Binding-site contacts:
Ligand atom C27 contacts residue PHE146 of chain 1.A at 3.5 Å (hydrophobic).
Ligand atom C6 contacts residue ARG99 of chain 1.A at 3.7 Å.
Ligand atom C35 contacts residue LEU22 of chain 1.A at 3.6 Å (hydrophobic).
Ligand atom C12 contacts residue ALA43 of chain 1.A at 3.7 Å (hydrophobic).
Ligand atom C4 contacts residue LEU22 of chain 1.A at 3.7 Å (hydrophobic).
Ligand atom C31 contacts residue ARG99 of chain 1.A at 3.6 Å.
Ligand atom O32 contacts residue ARG20 of chain 1.A at 3.8 Å.
Ligand atom O32 contacts residue ARG99 of chain 1.A at 3.6 Å (salt-bridge).
Ligand atom N33 contacts residue LEU22 of chain 1.A at 3.1 Å (h-bond).
Ligand atom N11 contacts residue LEU95 of chain 1.A at 3.6 Å.
Ligand atom C35 contacts residue ARG99 of chain 1.A at 3.5 Å.
Ligand atom C10 contacts residue CYS96 of chain 1.A at 3.6 Å (hydrophobic).
Ligand atom C15 contacts residue VAL77 of chain 1.A at 3.6 Å (hydrophobic).
Ligand atom C6 contacts residue LEU22 of chain 1.A at 3.7 Å (hydrophobic).
Ligand atom N34 contacts residue LEU22 of chain 1.A at 3.6 Å.
Ligand atom C40 contacts residue ARG20 of chain 1.A at 3.6 Å.
Ligand atom F19 contacts residue CYS30 of chain 1.A at 3.7 Å.
Ligand atom C15 contacts residue PHE146 of chain 1.A at 3.5 Å (hydrophobic).
Ligand atom C40 contacts residue LEU22 of chain 1.A at 3.7 Å (hydrophobic).
Ligand atom N9 contacts residue LEU95 of chain 1.A at 3.5 Å.
Ligand atom O2 contacts residue LEU95 of chain 1.A at 3.5 Å.
Ligand atom C13 contacts residue PHE146 of chain 1.A at 3.8 Å (hydrophobic).
Ligand atom C30 contacts residue LYS45 of chain 1.A at 3.7 Å.
Ligand atom C40 contacts residue PHE21 of chain 1.A at 3.5 Å (hydrophobic).
Ligand atom N14 contacts residue PHE146 of chain 1.A at 3.8 Å.
Ligand atom N21 contacts residue PHE146 of chain 1.A at 3.3 Å.
Ligand atom O2 contacts residue ARG97 of chain 1.A at 3.6 Å.
Ligand atom C30 contacts residue CYS30 of chain 1.A at 3.5 Å (hydrophobic).
Ligand atom C30 contacts residue GLY44 of chain 1.A at 3.5 Å.
Ligand atom N11 contacts residue CYS96 of chain 1.A at 2.8 Å (h-bond).
Ligand atom C8 contacts residue CYS96 of chain 1.A at 3.7 Å (hydrophobic).
Ligand atom C12 contacts residue GLU94 of chain 1.A at 3.2 Å.
Ligand atom O2 contacts residue CYS96 of chain 1.A at 3.5 Å (h-bond).
Ligand atom C12 contacts residue CYS96 of chain 1.A at 3.5 Å (hydrophobic).
Ligand atom C5 contacts residue ARG99 of chain 1.A at 3.7 Å.
Ligand atom N9 contacts residue CYS96 of chain 1.A at 3.0 Å (h-bond).
Ligand atom C1 contacts residue ARG97 of chain 1.A at 3.8 Å.
Ligand atom C25 contacts residue CYS30 of chain 1.A at 3.8 Å (hydrophobic).
Ligand atom C29 contacts residue ALA43 of chain 1.A at 3.7 Å (hydrophobic).
Ligand atom O17 contacts residue LEU93 of chain 1.A at 3.5 Å.

The small molecule below binds the protein below.
Small molecule (SMILES): C=C[C@@]1(F)CN(C2CCCC2)c2nc(Nc3ccc(C(=O)NN4CCN(C)CC4)cc3OC)ncc2N(C)C1=O

Sequence of chain 1.A:
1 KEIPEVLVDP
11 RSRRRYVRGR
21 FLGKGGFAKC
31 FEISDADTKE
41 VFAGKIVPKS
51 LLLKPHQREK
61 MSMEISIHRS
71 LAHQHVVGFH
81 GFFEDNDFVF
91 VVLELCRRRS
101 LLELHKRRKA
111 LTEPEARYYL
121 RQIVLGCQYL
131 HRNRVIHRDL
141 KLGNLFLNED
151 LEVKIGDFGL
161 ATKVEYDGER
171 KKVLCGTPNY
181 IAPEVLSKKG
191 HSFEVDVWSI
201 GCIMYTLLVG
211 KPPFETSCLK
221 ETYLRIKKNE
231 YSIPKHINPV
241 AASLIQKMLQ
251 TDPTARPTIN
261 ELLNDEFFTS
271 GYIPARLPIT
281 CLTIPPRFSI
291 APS